Binding-site contacts:
Ligand atom C1 contacts residue TRP97 of chain 29.F at 4.2 Å (hydrophobic).
Ligand atom N2 contacts residue ASN269 of chain 29.F at 2.8 Å (h-bond).
Ligand atom O3 contacts residue TRP97 of chain 29.F at 2.5 Å (h-bond).
Ligand atom C4 contacts residue TRP97 of chain 29.F at 4.1 Å (hydrophobic).
Ligand atom C5 contacts residue ASN269 of chain 29.F at 3.0 Å.
Ligand atom C3 contacts residue TRP97 of chain 29.F at 2.7 Å (hydrophobic).
Ligand atom C8 contacts residue TRP97 of chain 29.F at 4.0 Å (hydrophobic).
Ligand atom O3 contacts residue PRO95 of chain 29.F at 4.4 Å.
Ligand atom C2 contacts residue TRP97 of chain 29.F at 3.1 Å (hydrophobic).
Ligand atom C6 contacts residue ASN269 of chain 29.F at 4.3 Å.
Ligand atom N2 contacts residue TRP97 of chain 29.F at 2.4 Å (h-bond).
Ligand atom C1 contacts residue ASN269 of chain 29.F at 1.4 Å.
Ligand atom C2 contacts residue ASN269 of chain 29.F at 2.5 Å.
Ligand atom O7 contacts residue ASN269 of chain 29.F at 3.4 Å (h-bond).
Ligand atom O5 contacts residue ASN269 of chain 29.F at 2.4 Å (h-bond).
Ligand atom C7 contacts residue TRP97 of chain 29.F at 3.3 Å (hydrophobic).
Ligand atom O4 contacts residue TRP97 of chain 29.F at 3.8 Å.
Ligand atom O7 contacts residue TRP97 of chain 29.F at 3.8 Å.
Ligand atom C4 contacts residue ASN269 of chain 29.F at 3.7 Å.
Ligand atom C8 contacts residue PRO99 of chain 29.F at 3.9 Å (hydrophobic).
Ligand atom O3 contacts residue ASN269 of chain 29.F at 4.4 Å.
Ligand atom C3 contacts residue ASN269 of chain 29.F at 3.1 Å.
Ligand atom C7 contacts residue ASN269 of chain 29.F at 3.5 Å.

Sequence of chain 29.F:
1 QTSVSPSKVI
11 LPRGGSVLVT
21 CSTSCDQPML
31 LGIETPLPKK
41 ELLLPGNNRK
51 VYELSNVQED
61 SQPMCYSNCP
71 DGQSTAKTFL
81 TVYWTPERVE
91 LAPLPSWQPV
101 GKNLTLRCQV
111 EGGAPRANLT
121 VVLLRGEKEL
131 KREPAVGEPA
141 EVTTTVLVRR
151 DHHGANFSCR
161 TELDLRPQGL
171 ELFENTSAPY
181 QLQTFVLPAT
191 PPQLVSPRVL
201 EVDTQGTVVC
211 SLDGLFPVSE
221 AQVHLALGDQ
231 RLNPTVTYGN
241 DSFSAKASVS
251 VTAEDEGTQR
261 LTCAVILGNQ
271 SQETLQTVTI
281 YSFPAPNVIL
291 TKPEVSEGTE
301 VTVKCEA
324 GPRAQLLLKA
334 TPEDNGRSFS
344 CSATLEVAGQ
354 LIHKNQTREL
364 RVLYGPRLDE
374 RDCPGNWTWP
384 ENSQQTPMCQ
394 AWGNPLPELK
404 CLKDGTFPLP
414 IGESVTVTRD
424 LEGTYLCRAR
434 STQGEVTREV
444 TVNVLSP

The small molecule below binds the protein below.
Small molecule (SMILES): CC(=O)N[C@@H]1[C@@H](O)[C@H](O)[C@@H](CO)O[C@H]1O